Binding-site contacts:
Ligand atom C1 contacts residue ASN600 of chain 1.B at 1.5 Å.
Ligand atom C5 contacts residue ASN600 of chain 1.B at 3.7 Å.
Ligand atom O7 contacts residue ASN600 of chain 1.B at 3.1 Å (h-bond).
Ligand atom C2 contacts residue ASN600 of chain 1.B at 2.5 Å.
Ligand atom C7 contacts residue ASN600 of chain 1.B at 3.3 Å.
Ligand atom C4 contacts residue ASN600 of chain 1.B at 4.2 Å.
Ligand atom C3 contacts residue ASN600 of chain 1.B at 3.8 Å.
Ligand atom O5 contacts residue ASN600 of chain 1.B at 2.3 Å (h-bond).
Ligand atom O6 contacts residue ASN600 of chain 1.B at 4.0 Å.
Ligand atom N2 contacts residue ASN600 of chain 1.B at 3.0 Å (h-bond).

Sequence of chain 1.B:
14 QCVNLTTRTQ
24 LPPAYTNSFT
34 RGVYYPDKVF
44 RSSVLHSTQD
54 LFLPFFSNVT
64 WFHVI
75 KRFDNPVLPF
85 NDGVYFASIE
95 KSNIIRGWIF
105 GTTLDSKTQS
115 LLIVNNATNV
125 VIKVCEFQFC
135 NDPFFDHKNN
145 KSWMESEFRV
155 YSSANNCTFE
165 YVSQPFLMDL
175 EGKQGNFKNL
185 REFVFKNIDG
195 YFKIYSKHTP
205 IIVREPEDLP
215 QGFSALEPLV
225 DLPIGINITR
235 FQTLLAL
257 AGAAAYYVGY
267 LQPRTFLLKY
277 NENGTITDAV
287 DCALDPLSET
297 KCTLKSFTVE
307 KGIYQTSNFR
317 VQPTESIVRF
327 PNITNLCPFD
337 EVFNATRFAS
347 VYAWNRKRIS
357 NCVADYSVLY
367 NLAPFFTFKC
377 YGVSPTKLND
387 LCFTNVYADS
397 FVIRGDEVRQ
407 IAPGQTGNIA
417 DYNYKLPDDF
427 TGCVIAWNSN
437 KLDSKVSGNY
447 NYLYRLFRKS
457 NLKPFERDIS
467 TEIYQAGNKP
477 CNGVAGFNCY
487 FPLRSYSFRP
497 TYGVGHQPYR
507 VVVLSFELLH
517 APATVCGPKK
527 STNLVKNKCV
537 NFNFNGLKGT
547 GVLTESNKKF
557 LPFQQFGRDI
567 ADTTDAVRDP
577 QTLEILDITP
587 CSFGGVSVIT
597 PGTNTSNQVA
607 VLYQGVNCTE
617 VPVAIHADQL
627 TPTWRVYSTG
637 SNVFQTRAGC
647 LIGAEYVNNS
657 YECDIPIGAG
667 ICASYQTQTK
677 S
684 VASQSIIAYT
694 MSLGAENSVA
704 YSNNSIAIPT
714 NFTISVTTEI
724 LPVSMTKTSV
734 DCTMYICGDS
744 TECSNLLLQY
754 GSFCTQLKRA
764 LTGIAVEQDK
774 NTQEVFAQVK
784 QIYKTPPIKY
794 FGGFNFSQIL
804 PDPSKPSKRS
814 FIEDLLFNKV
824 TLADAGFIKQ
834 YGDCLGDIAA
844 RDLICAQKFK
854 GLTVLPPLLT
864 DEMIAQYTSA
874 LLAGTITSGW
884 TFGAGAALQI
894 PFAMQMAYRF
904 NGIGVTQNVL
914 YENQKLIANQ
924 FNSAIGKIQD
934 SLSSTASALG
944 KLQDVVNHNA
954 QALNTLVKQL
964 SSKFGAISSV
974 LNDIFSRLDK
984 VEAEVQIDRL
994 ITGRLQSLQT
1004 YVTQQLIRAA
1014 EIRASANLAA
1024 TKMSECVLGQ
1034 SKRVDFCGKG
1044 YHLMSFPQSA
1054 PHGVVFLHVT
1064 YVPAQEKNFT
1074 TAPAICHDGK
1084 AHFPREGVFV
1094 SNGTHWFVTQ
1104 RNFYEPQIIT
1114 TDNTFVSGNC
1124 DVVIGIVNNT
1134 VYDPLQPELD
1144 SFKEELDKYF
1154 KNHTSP

The small molecule below binds the protein below.
Small molecule (SMILES): CC(=O)N[C@@H]1[C@@H](O)[C@H](O)[C@@H](CO)O[C@H]1O